Binding-site contacts:
Ligand atom C8 contacts residue TYR82 of chain 1.B at 3.9 Å (hydrophobic).
Ligand atom C2 contacts residue ASN284 of chain 1.B at 2.3 Å.
Ligand atom C1 contacts residue PRO83 of chain 1.B at 3.7 Å (hydrophobic).
Ligand atom C8 contacts residue ASN284 of chain 1.B at 3.5 Å.
Ligand atom C5 contacts residue ASN284 of chain 1.B at 3.6 Å.
Ligand atom O5 contacts residue ASN284 of chain 1.B at 2.4 Å (h-bond).
Ligand atom C7 contacts residue ASN284 of chain 1.B at 3.3 Å.
Ligand atom C1 contacts residue TYR82 of chain 1.B at 4.1 Å (hydrophobic).
Ligand atom O7 contacts residue PRO83 of chain 1.B at 3.8 Å.
Ligand atom O7 contacts residue ASN284 of chain 1.B at 4.2 Å.
Ligand atom C5 contacts residue TYR82 of chain 1.B at 3.8 Å (hydrophobic).
Ligand atom N2 contacts residue ASN284 of chain 1.B at 2.7 Å (h-bond).
Ligand atom C1 contacts residue ASN284 of chain 1.B at 1.4 Å.
Ligand atom C6 contacts residue TYR82 of chain 1.B at 4.0 Å (hydrophobic).
Ligand atom C7 contacts residue TYR82 of chain 1.B at 4.5 Å (hydrophobic).
Ligand atom O7 contacts residue LEU85 of chain 1.B at 4.2 Å.
Ligand atom N2 contacts residue PRO83 of chain 1.B at 2.8 Å (h-bond).
Ligand atom C4 contacts residue ASN284 of chain 1.B at 4.2 Å.
Ligand atom O7 contacts residue TYR82 of chain 1.B at 4.4 Å.
Ligand atom O7 contacts residue ARG84 of chain 1.B at 4.1 Å.
Ligand atom N2 contacts residue ARG84 of chain 1.B at 4.1 Å.
Ligand atom C8 contacts residue GLU79 of chain 1.B at 3.4 Å.
Ligand atom C2 contacts residue PRO83 of chain 1.B at 3.6 Å (hydrophobic).
Ligand atom C3 contacts residue ASN284 of chain 1.B at 3.7 Å.
Ligand atom C7 contacts residue PRO83 of chain 1.B at 3.8 Å (hydrophobic).
Ligand atom O5 contacts residue TYR82 of chain 1.B at 4.1 Å.
Ligand atom C3 contacts residue PRO83 of chain 1.B at 3.9 Å (hydrophobic).

A protein and the small-molecule ligand that binds it are described below.
Small molecule (SMILES): CC(=O)N[C@H]1[C@H](O[C@H]2[C@H](O)[C@@H](NC(C)=O)CO[C@@H]2CO)O[C@H](CO)[C@@H](O[C@@H]2O[C@H](CO)[C@@H](O)[C@H](O)[C@@H]2O)[C@@H]1O

Sequence of chain 1.B:
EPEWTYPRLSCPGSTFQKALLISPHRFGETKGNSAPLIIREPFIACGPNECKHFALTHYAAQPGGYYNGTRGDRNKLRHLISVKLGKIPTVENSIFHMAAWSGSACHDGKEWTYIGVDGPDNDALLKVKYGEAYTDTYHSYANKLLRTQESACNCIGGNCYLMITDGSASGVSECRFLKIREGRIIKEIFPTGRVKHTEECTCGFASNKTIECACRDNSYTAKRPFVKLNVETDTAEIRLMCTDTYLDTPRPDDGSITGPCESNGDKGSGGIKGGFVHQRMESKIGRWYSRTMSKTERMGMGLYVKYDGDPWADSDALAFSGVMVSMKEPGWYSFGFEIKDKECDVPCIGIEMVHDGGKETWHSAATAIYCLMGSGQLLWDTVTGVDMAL